The protein below binds the small molecule below.
Small molecule (SMILES): Nc1ncnc2c1ncn2[C@@H]1O[C@H](CO[P](=O)(O)O[P](=O)(O)NP(=O)(O)O)[C@@H](O)[C@H]1O

Sequence of chain 1.A:
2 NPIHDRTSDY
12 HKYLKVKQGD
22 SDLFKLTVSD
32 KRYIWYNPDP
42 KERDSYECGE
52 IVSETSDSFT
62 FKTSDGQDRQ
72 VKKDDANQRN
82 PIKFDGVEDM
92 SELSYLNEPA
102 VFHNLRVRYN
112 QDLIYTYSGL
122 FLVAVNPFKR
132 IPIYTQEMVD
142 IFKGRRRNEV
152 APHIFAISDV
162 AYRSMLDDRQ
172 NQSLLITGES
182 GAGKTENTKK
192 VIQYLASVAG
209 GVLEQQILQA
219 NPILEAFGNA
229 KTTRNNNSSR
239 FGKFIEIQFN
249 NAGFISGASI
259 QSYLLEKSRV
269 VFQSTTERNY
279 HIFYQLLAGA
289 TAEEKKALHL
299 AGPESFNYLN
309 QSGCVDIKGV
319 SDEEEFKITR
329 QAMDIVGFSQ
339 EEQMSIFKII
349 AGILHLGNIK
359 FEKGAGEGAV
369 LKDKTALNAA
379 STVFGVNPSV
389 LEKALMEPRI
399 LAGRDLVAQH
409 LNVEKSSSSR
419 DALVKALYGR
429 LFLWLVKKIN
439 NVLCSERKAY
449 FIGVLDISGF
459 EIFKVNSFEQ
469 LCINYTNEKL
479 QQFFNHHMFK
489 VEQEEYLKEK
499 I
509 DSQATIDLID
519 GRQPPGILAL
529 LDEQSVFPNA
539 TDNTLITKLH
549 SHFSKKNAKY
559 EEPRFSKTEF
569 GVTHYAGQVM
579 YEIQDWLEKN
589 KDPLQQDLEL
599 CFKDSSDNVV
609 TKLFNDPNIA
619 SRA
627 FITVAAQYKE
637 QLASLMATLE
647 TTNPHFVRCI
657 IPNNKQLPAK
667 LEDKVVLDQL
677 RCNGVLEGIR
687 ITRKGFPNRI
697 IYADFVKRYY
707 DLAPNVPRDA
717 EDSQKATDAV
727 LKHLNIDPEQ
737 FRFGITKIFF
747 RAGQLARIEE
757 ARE

Binding-site contacts:
Ligand atom C8 contacts residue ASN127 of chain 1.A at 3.3 Å.
Ligand atom N3B contacts residue MG1 of chain 1.B at 3.5 Å.
Ligand atom O1A contacts residue THR186 of chain 1.A at 3.1 Å (h-bond).
Ligand atom O2G contacts residue SER236 of chain 1.A at 2.5 Å (h-bond).
Ligand atom O3A contacts residue ASN233 of chain 1.A at 3.2 Å (h-bond).
Ligand atom PG contacts residue MG1 of chain 1.B at 3.2 Å.
Ligand atom PA contacts residue GLY184 of chain 1.A at 3.3 Å.
Ligand atom C2 contacts residue ARG131 of chain 1.A at 3.5 Å.
Ligand atom N3B contacts residue ASN233 of chain 1.A at 2.9 Å (h-bond).
Ligand atom N9 contacts residue ASN127 of chain 1.A at 3.1 Å (h-bond).
Ligand atom N6 contacts residue TYR135 of chain 1.A at 2.9 Å (h-bond).
Ligand atom O1A contacts residue GLU187 of chain 1.A at 2.8 Å (salt-bridge).
Ligand atom O1B contacts residue LYS185 of chain 1.A at 2.6 Å (salt-bridge).
Ligand atom O2G contacts residue SER181 of chain 1.A at 2.6 Å (h-bond).
Ligand atom C5' contacts residue ASN233 of chain 1.A at 3.3 Å.
Ligand atom PB contacts residue MG1 of chain 1.B at 3.3 Å.
Ligand atom O1B contacts residue ALA183 of chain 1.A at 3.3 Å (h-bond).
Ligand atom C1' contacts residue ASN127 of chain 1.A at 3.4 Å.
Ligand atom N1 contacts residue PRO128 of chain 1.A at 3.3 Å.
Ligand atom O5' contacts residue GLY184 of chain 1.A at 3.4 Å.
Ligand atom O1B contacts residue GLU180 of chain 1.A at 3.4 Å (salt-bridge).
Ligand atom O1B contacts residue GLY184 of chain 1.A at 3.0 Å (h-bond).
Ligand atom O4' contacts residue ASN127 of chain 1.A at 2.9 Å (h-bond).
Ligand atom O2B contacts residue THR186 of chain 1.A at 2.8 Å (h-bond).
Ligand atom O2' contacts residue ARG131 of chain 1.A at 3.0 Å (salt-bridge).
Ligand atom O1A contacts residue GLY184 of chain 1.A at 2.7 Å.
Ligand atom O3G contacts residue MG1 of chain 1.B at 2.1 Å.
Ligand atom O2B contacts residue MG1 of chain 1.B at 2.0 Å.
Ligand atom O1A contacts residue LYS185 of chain 1.A at 3.2 Å (salt-bridge).
Ligand atom PB contacts residue LYS185 of chain 1.A at 3.5 Å.
Ligand atom O2A contacts residue ASN233 of chain 1.A at 3.1 Å (h-bond).
Ligand atom C2 contacts residue LYS130 of chain 1.A at 3.3 Å.
Ligand atom C8 contacts residue GLU187 of chain 1.A at 3.4 Å.
Ligand atom O1G contacts residue LYS185 of chain 1.A at 2.9 Å (salt-bridge).
Ligand atom O3A contacts residue GLY184 of chain 1.A at 2.9 Å (h-bond).
Ligand atom N3B contacts residue GLY182 of chain 1.A at 2.7 Å (h-bond).
Ligand atom C4 contacts residue ASN127 of chain 1.A at 3.4 Å.
Ligand atom N3 contacts residue ARG131 of chain 1.A at 3.3 Å (salt-bridge).
Ligand atom O1G contacts residue SER181 of chain 1.A at 3.2 Å.
Ligand atom O3G contacts residue SER237 of chain 1.A at 2.7 Å (h-bond).